The protein below binds the small molecule below.
Small molecule (SMILES): CC(=O)N[C@@H]1[C@@H](O)[C@H](O)[C@@H](CO)O[C@H]1O

Binding-site contacts:
Ligand atom O5 contacts residue THR317 of chain 1.B at 3.6 Å.
Ligand atom C1 contacts residue ASN318 of chain 1.B at 1.4 Å.
Ligand atom C4 contacts residue ASN318 of chain 1.B at 4.1 Å.
Ligand atom C6 contacts residue THR317 of chain 1.B at 3.5 Å.
Ligand atom O5 contacts residue ASN318 of chain 1.B at 2.2 Å (h-bond).
Ligand atom O6 contacts residue THR414 of chain 1.B at 4.1 Å.
Ligand atom C7 contacts residue ASN318 of chain 1.B at 4.0 Å.
Ligand atom C4 contacts residue PRO316 of chain 1.B at 4.5 Å (hydrophobic).
Ligand atom O6 contacts residue THR415 of chain 1.B at 3.3 Å.
Ligand atom O6 contacts residue THR416 of chain 1.B at 3.0 Å (h-bond).
Ligand atom C6 contacts residue THR416 of chain 1.B at 3.5 Å.
Ligand atom C6 contacts residue PRO316 of chain 1.B at 3.1 Å (hydrophobic).
Ligand atom N2 contacts residue ASN318 of chain 1.B at 2.9 Å (h-bond).
Ligand atom C3 contacts residue ASN318 of chain 1.B at 3.7 Å.
Ligand atom O6 contacts residue THR317 of chain 1.B at 4.5 Å.
Ligand atom O6 contacts residue PRO316 of chain 1.B at 3.3 Å (h-bond).
Ligand atom C5 contacts residue THR317 of chain 1.B at 4.3 Å.
Ligand atom C5 contacts residue ASN318 of chain 1.B at 3.5 Å.
Ligand atom C5 contacts residue PRO316 of chain 1.B at 4.3 Å (hydrophobic).
Ligand atom C6 contacts residue ASN318 of chain 1.B at 3.8 Å.
Ligand atom C5 contacts residue THR415 of chain 1.B at 4.1 Å.
Ligand atom C2 contacts residue ASN318 of chain 1.B at 2.4 Å.
Ligand atom C6 contacts residue THR415 of chain 1.B at 4.0 Å.
Ligand atom O4 contacts residue PRO316 of chain 1.B at 4.0 Å.

Sequence of chain 1.B:
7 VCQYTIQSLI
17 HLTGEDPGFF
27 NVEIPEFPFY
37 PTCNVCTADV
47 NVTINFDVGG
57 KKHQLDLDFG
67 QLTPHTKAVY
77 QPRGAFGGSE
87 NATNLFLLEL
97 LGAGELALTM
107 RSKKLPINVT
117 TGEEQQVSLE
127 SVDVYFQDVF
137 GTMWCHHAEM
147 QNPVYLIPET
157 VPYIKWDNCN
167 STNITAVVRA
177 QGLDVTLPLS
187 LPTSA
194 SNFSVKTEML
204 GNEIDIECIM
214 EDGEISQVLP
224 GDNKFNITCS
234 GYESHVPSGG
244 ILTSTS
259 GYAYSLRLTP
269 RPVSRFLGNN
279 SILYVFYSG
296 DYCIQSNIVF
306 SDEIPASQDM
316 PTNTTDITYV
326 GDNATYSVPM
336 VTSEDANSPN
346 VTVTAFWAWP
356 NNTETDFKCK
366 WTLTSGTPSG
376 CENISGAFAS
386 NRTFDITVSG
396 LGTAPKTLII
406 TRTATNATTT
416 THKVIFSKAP